Binding-site contacts:
Ligand atom O3 contacts residue ASP105 of chain 1.A at 4.2 Å.
Ligand atom O1 contacts residue TYR210 of chain 1.A at 3.5 Å (h-bond).
Ligand atom O4 contacts residue LYS69 of chain 1.A at 3.1 Å (salt-bridge).
Ligand atom C5 contacts residue ASN90 of chain 1.A at 4.2 Å.
Ligand atom O5 contacts residue ASN63 of chain 1.A at 3.2 Å (h-bond).
Ligand atom C3 contacts residue LYS69 of chain 1.A at 3.8 Å.
Ligand atom C3 contacts residue THR65 of chain 1.A at 3.9 Å.
Ligand atom O1 contacts residue SER16 of chain 1.A at 2.7 Å (h-bond).
Ligand atom O1 contacts residue SER18 of chain 1.A at 2.7 Å (h-bond).
Ligand atom O4 contacts residue ASN90 of chain 1.A at 3.1 Å (h-bond).
Ligand atom O5 contacts residue GLN237 of chain 1.A at 2.8 Å (h-bond).
Ligand atom O4 contacts residue GLN237 of chain 1.A at 3.7 Å.
Ligand atom O3 contacts residue SER129 of chain 1.A at 4.2 Å.
Ligand atom O4 contacts residue ASP105 of chain 1.A at 2.9 Å (salt-bridge).
Ligand atom O2 contacts residue TYR210 of chain 1.A at 2.5 Å (h-bond).
Ligand atom C contacts residue SER16 of chain 1.A at 3.7 Å.
Ligand atom C4 contacts residue LYS69 of chain 1.A at 4.1 Å.
Ligand atom C1 contacts residue SER18 of chain 1.A at 4.3 Å.
Ligand atom C5 contacts residue ASN63 of chain 1.A at 4.2 Å.
Ligand atom C6 contacts residue GLN237 of chain 1.A at 3.7 Å.
Ligand atom C1 contacts residue THR65 of chain 1.A at 3.9 Å.
Ligand atom O5 contacts residue ASN90 of chain 1.A at 3.3 Å (h-bond).
Ligand atom O2 contacts residue LEU234 of chain 1.A at 4.3 Å.
Ligand atom C5 contacts residue VAL64 of chain 1.A at 3.7 Å (hydrophobic).
Ligand atom C4 contacts residue ASP105 of chain 1.A at 3.8 Å.
Ligand atom C5 contacts residue GLN237 of chain 1.A at 3.6 Å.
Ligand atom C4 contacts residue GLN237 of chain 1.A at 3.5 Å.
Ligand atom O5 contacts residue VAL64 of chain 1.A at 4.0 Å.
Ligand atom C contacts residue SER18 of chain 1.A at 3.8 Å.
Ligand atom C6 contacts residue SER18 of chain 1.A at 3.6 Å.
Ligand atom O3 contacts residue THR65 of chain 1.A at 3.7 Å.
Ligand atom O4 contacts residue VAL64 of chain 1.A at 3.8 Å.
Ligand atom O2 contacts residue SER16 of chain 1.A at 3.8 Å.
Ligand atom C2 contacts residue THR65 of chain 1.A at 3.8 Å.
Ligand atom O3 contacts residue LYS69 of chain 1.A at 2.9 Å (salt-bridge).
Ligand atom C contacts residue LEU234 of chain 1.A at 4.0 Å (hydrophobic).
Ligand atom O1 contacts residue LEU234 of chain 1.A at 4.1 Å.
Ligand atom C contacts residue TYR210 of chain 1.A at 3.4 Å (hydrophobic).
Ligand atom O1 contacts residue VAL8 of chain 1.A at 4.0 Å.
Ligand atom C4 contacts residue ASN90 of chain 1.A at 4.0 Å.

This protein binds this small molecule.
Small molecule (SMILES): O=C(O)[C@@H]1C=C(O)[C@@H](O)[C@H](O)C1

Sequence of chain 1.A:
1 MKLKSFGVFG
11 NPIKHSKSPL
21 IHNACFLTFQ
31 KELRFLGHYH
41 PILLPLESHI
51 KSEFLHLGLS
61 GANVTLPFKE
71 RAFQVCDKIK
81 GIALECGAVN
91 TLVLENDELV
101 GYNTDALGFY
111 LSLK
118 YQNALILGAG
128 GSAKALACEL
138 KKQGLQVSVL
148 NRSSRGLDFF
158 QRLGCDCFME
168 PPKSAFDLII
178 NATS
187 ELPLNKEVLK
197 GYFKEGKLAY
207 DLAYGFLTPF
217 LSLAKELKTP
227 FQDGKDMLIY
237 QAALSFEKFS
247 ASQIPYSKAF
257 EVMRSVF